Binding-site contacts:
Ligand atom O6 contacts residue ASP122 of chain 1.A at 3.2 Å (salt-bridge).
Ligand atom O2B contacts residue ALA17 of chain 1.A at 3.5 Å (h-bond).
Ligand atom O3G contacts residue PRO38 of chain 1.A at 3.5 Å.
Ligand atom O2B contacts residue LYS20 of chain 1.A at 2.8 Å (salt-bridge).
Ligand atom N3B contacts residue ALA17 of chain 1.A at 2.9 Å (h-bond).
Ligand atom O2B contacts residue VAL18 of chain 1.A at 3.2 Å (h-bond).
Ligand atom O1G contacts residue GLY64 of chain 1.A at 2.8 Å (h-bond).
Ligand atom O3A contacts residue LYS20 of chain 1.A at 3.5 Å (salt-bridge).
Ligand atom C6 contacts residue ASP122 of chain 1.A at 3.3 Å.
Ligand atom O2G contacts residue THR39 of chain 1.A at 2.8 Å (h-bond).
Ligand atom N3 contacts residue GLN120 of chain 1.A at 3.6 Å (h-bond).
Ligand atom O1B contacts residue MG1 of chain 1.E at 2.0 Å.
Ligand atom O6 contacts residue SER162 of chain 1.A at 3.6 Å.
Ligand atom C5 contacts residue GLN120 of chain 1.A at 3.5 Å.
Ligand atom O1B contacts residue THR21 of chain 1.A at 3.1 Å (h-bond).
Ligand atom O2B contacts residue GLY19 of chain 1.A at 3.1 Å (h-bond).
Ligand atom O3' contacts residue TYR36 of chain 1.A at 3.4 Å.
Ligand atom N1 contacts residue LEU164 of chain 1.A at 3.6 Å.
Ligand atom N2 contacts residue ASP122 of chain 1.A at 2.6 Å (salt-bridge).
Ligand atom C2 contacts residue ASP122 of chain 1.A at 3.2 Å.
Ligand atom N2 contacts residue LEU123 of chain 1.A at 3.2 Å.
Ligand atom O1G contacts residue GLY16 of chain 1.A at 3.4 Å.
Ligand atom O6 contacts residue ALA163 of chain 1.A at 2.9 Å (h-bond).
Ligand atom O1A contacts residue CYS22 of chain 1.A at 2.7 Å (h-bond).
Ligand atom O3A contacts residue GLY19 of chain 1.A at 3.1 Å (h-bond).
Ligand atom O1A contacts residue GLY19 of chain 1.A at 3.4 Å.
Ligand atom C4 contacts residue GLN120 of chain 1.A at 3.5 Å.
Ligand atom N1 contacts residue ASP122 of chain 1.A at 2.6 Å (salt-bridge).
Ligand atom PG contacts residue MG1 of chain 1.E at 3.1 Å.
Ligand atom O3G contacts residue TYR36 of chain 1.A at 2.5 Å (h-bond).
Ligand atom O2G contacts residue MG1 of chain 1.E at 2.0 Å.
Ligand atom PB contacts residue ALA17 of chain 1.A at 3.5 Å.
Ligand atom O2A contacts residue TYR36 of chain 1.A at 3.4 Å.
Ligand atom O1A contacts residue THR21 of chain 1.A at 3.2 Å (h-bond).
Ligand atom N3B contacts residue TYR36 of chain 1.A at 3.2 Å.
Ligand atom O1G contacts residue LYS20 of chain 1.A at 2.9 Å (salt-bridge).
Ligand atom N3B contacts residue MG1 of chain 1.E at 3.3 Å.
Ligand atom PB contacts residue MG1 of chain 1.E at 3.3 Å.
Ligand atom O6 contacts residue LEU164 of chain 1.A at 3.2 Å (h-bond).
Ligand atom C5 contacts residue PHE32 of chain 1.A at 3.6 Å (hydrophobic).

This protein binds this small molecule.
Small molecule (SMILES): Nc1nc2c(ncn2[C@@H]2O[C@H](CO[P](=O)(O)O[P](=O)(O)NP(=O)(O)O)[C@@H](O)[C@H]2O)c(=O)[nH]1

Sequence of chain 1.A:
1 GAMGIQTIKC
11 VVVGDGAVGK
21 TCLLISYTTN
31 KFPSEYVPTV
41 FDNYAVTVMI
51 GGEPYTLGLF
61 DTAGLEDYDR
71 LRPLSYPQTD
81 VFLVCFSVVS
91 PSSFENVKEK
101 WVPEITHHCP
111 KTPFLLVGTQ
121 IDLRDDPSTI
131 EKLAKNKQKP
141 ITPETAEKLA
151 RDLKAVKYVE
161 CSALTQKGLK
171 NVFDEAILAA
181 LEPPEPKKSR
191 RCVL